This protein binds this small molecule.
Small molecule (SMILES): CC(=O)N[C@H]1[C@H](O[C@H]2[C@H](O)[C@@H](NC(C)=O)CO[C@@H]2CO)O[C@H](CO)[C@@H](O[C@@H]2O[C@H](CO[C@@H]3O[C@H](CO[C@H]4O[C@H](CO)[C@@H](O)[C@H](O)[C@@H]4O[C@H]4O[C@H](CO)[C@@H](O)[C@H](O)[C@@H]4O)[C@@H](O)[C@@H]4O[C@@]5(O)[C@@H](O[C@H]34)O[C@H](CO)[C@@H](O)[C@@H]5O)[C@@H](O)[C@H](O)[C@@H]2O)[C@@H]1O

Sequence of chain 1.G:
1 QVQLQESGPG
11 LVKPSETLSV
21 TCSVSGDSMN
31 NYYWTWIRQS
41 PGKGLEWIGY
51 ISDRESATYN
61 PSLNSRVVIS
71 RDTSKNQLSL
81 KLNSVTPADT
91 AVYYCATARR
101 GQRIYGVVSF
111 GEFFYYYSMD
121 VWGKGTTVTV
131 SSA

Sequence of chain 1.J:
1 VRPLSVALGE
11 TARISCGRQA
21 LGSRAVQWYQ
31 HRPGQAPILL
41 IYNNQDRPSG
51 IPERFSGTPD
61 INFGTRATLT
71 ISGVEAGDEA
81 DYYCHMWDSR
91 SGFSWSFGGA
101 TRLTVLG

Sequence of chain 1.A:
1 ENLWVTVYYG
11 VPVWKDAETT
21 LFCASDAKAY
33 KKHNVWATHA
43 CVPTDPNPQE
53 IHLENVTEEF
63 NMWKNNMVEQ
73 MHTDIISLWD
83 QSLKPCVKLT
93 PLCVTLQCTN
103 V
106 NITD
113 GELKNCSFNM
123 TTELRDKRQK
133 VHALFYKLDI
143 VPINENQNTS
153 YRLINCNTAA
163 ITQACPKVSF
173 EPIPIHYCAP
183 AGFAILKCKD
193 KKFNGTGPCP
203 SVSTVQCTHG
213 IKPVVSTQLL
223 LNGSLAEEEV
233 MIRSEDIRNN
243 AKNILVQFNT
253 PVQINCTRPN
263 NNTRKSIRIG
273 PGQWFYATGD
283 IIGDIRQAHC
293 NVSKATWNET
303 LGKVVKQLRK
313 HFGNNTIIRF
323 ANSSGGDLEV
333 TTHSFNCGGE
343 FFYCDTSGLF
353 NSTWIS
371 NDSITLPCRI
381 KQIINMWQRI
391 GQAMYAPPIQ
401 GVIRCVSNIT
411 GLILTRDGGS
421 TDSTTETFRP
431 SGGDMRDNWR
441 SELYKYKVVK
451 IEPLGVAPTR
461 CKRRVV

Binding-site contacts:
Ligand atom C4 contacts residue MAN1 of chain 1.X at 3.3 Å.
Ligand atom O3 contacts residue MAN1 of chain 1.X at 2.1 Å.
Ligand atom O5 contacts residue GLY106 of chain 1.G at 3.8 Å.
Ligand atom C8 contacts residue VAL108 of chain 1.G at 3.9 Å (hydrophobic).
Ligand atom C8 contacts residue THR259 of chain 1.A at 3.4 Å.
Ligand atom C4 contacts residue ASN293 of chain 1.A at 4.2 Å.
Ligand atom O6 contacts residue GLY106 of chain 1.G at 4.2 Å.
Ligand atom C5 contacts residue ILE104 of chain 1.G at 3.5 Å (hydrophobic).
Ligand atom N2 contacts residue ASN293 of chain 1.A at 2.9 Å (h-bond).
Ligand atom C6 contacts residue ILE104 of chain 1.G at 4.1 Å (hydrophobic).
Ligand atom C1 contacts residue GLY106 of chain 1.G at 4.1 Å.
Ligand atom O7 contacts residue ASN293 of chain 1.A at 2.8 Å (h-bond).
Ligand atom O4 contacts residue MAN2 of chain 1.X at 4.2 Å.
Ligand atom O3 contacts residue ILE104 of chain 1.G at 4.1 Å.
Ligand atom C1 contacts residue ASN293 of chain 1.A at 1.4 Å.
Ligand atom C2 contacts residue VAL107 of chain 1.G at 4.3 Å (hydrophobic).
Ligand atom C3 contacts residue ASN293 of chain 1.A at 3.8 Å.
Ligand atom C8 contacts residue HIS291 of chain 1.A at 3.4 Å.
Ligand atom C4 contacts residue ILE104 of chain 1.G at 4.1 Å (hydrophobic).
Ligand atom O3 contacts residue GLY106 of chain 1.G at 4.0 Å.
Ligand atom C2 contacts residue MAN1 of chain 1.X at 4.2 Å.
Ligand atom N2 contacts residue HIS291 of chain 1.A at 3.2 Å (h-bond).
Ligand atom C2 contacts residue ASN293 of chain 1.A at 2.5 Å.
Ligand atom O5 contacts residue ASN293 of chain 1.A at 2.4 Å (h-bond).
Ligand atom C5 contacts residue ASN293 of chain 1.A at 3.6 Å.
Ligand atom C4 contacts residue GLY106 of chain 1.G at 3.5 Å.
Ligand atom O4 contacts residue MAN1 of chain 1.X at 2.8 Å.
Ligand atom C3 contacts residue GLY106 of chain 1.G at 3.9 Å.
Ligand atom O4 contacts residue VAL107 of chain 1.G at 4.3 Å.
Ligand atom C2 contacts residue GLY106 of chain 1.G at 3.5 Å.
Ligand atom C3 contacts residue ILE104 of chain 1.G at 4.1 Å (hydrophobic).
Ligand atom N2 contacts residue VAL108 of chain 1.G at 4.0 Å.
Ligand atom O4 contacts residue ILE104 of chain 1.G at 4.0 Å.
Ligand atom C2 contacts residue HIS291 of chain 1.A at 4.3 Å.
Ligand atom C8 contacts residue ASN293 of chain 1.A at 4.3 Å.
Ligand atom O6 contacts residue TYR116 of chain 1.G at 4.3 Å.
Ligand atom C5 contacts residue GLY106 of chain 1.G at 4.1 Å.
Ligand atom C7 contacts residue HIS291 of chain 1.A at 3.8 Å.
Ligand atom C7 contacts residue ASN293 of chain 1.A at 3.0 Å.
Ligand atom C3 contacts residue MAN1 of chain 1.X at 2.8 Å.